A protein and the small-molecule ligand that binds it are described below.
Small molecule (SMILES): Clc1ccccc1OCc1nnn[nH]1

Sequence of chain 1.A:
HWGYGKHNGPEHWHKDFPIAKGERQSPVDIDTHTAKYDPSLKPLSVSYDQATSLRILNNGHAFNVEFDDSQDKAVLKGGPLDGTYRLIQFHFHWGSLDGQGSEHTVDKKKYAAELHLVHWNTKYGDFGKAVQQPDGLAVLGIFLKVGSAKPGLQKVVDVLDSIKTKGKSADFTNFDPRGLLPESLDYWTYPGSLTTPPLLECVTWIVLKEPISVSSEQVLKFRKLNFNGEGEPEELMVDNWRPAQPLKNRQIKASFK

Binding-site contacts:
Ligand atom N12 contacts residue TRP208 of chain 1.A at 3.9 Å.
Ligand atom CL1 contacts residue PHE130 of chain 1.A at 3.8 Å.
Ligand atom C6 contacts residue PRO200 of chain 1.A at 3.9 Å (hydrophobic).
Ligand atom C4 contacts residue 6J51 of chain 1.E at 3.3 Å.
Ligand atom C10 contacts residue ZN1 of chain 1.B at 3.9 Å.
Ligand atom N12 contacts residue ZN1 of chain 1.B at 3.1 Å.
Ligand atom CL1 contacts residue VAL121 of chain 1.A at 4.0 Å.
Ligand atom C5 contacts residue PRO200 of chain 1.A at 3.9 Å (hydrophobic).
Ligand atom N14 contacts residue HIS96 of chain 1.A at 4.0 Å.
Ligand atom O8 contacts residue LEU197 of chain 1.A at 3.9 Å.
Ligand atom N13 contacts residue HIS94 of chain 1.A at 3.3 Å (h-bond).
Ligand atom N14 contacts residue HIS94 of chain 1.A at 3.4 Å (h-bond).
Ligand atom C2 contacts residue PHE130 of chain 1.A at 4.2 Å (hydrophobic).
Ligand atom C10 contacts residue THR198 of chain 1.A at 3.8 Å.
Ligand atom N14 contacts residue ZN1 of chain 1.B at 2.8 Å.
Ligand atom C3 contacts residue 6J51 of chain 1.E at 3.9 Å.
Ligand atom C5 contacts residue PRO201 of chain 1.A at 3.9 Å (hydrophobic).
Ligand atom N12 contacts residue HIS119 of chain 1.A at 3.8 Å.
Ligand atom C6 contacts residue THR199 of chain 1.A at 3.4 Å.
Ligand atom C7 contacts residue THR199 of chain 1.A at 4.0 Å.
Ligand atom N13 contacts residue HIS119 of chain 1.A at 3.2 Å (h-bond).
Ligand atom N11 contacts residue THR198 of chain 1.A at 3.1 Å (h-bond).
Ligand atom O8 contacts residue THR199 of chain 1.A at 4.0 Å.
Ligand atom C9 contacts residue LEU197 of chain 1.A at 3.9 Å (hydrophobic).
Ligand atom C5 contacts residue 6J51 of chain 1.E at 3.5 Å.
Ligand atom N13 contacts residue GLU106 of chain 1.A at 4.2 Å.
Ligand atom CL1 contacts residue GLN92 of chain 1.A at 3.6 Å.
Ligand atom C10 contacts residue LEU197 of chain 1.A at 4.2 Å (hydrophobic).
Ligand atom C3 contacts residue PHE130 of chain 1.A at 3.9 Å (hydrophobic).
Ligand atom C7 contacts residue LEU197 of chain 1.A at 4.2 Å (hydrophobic).
Ligand atom N13 contacts residue ZN1 of chain 1.B at 2.0 Å.
Ligand atom N13 contacts residue HIS96 of chain 1.A at 3.5 Å (h-bond).
Ligand atom C9 contacts residue THR199 of chain 1.A at 2.9 Å.
Ligand atom C6 contacts residue LEU197 of chain 1.A at 3.9 Å (hydrophobic).
Ligand atom N12 contacts residue THR198 of chain 1.A at 3.1 Å (h-bond).
Ligand atom N13 contacts residue THR198 of chain 1.A at 3.0 Å (h-bond).
Ligand atom N11 contacts residue LEU197 of chain 1.A at 3.4 Å.
Ligand atom N14 contacts residue THR198 of chain 1.A at 3.5 Å (h-bond).
Ligand atom C10 contacts residue THR199 of chain 1.A at 3.9 Å.
Ligand atom N11 contacts residue ZN1 of chain 1.B at 4.1 Å.